Binding-site contacts:
Ligand atom CAG contacts residue NAP1 of chain 1.C at 3.9 Å.
Ligand atom C4 contacts residue GLU28 of chain 1.A at 3.7 Å.
Ligand atom C2 contacts residue GLU28 of chain 1.A at 3.6 Å.
Ligand atom NAE contacts residue MET6 of chain 1.A at 2.8 Å (h-bond).
Ligand atom CAJ contacts residue THR47 of chain 1.A at 3.9 Å.
Ligand atom NAA contacts residue GLU28 of chain 1.A at 2.8 Å (salt-bridge).
Ligand atom CAM contacts residue MET51 of chain 1.A at 3.6 Å (hydrophobic).
Ligand atom C6 contacts residue MET6 of chain 1.A at 3.5 Å (hydrophobic).
Ligand atom NAA contacts residue ALA8 of chain 1.A at 3.6 Å.
Ligand atom C6 contacts residue NAP1 of chain 1.C at 3.7 Å.
Ligand atom CAP contacts residue SER50 of chain 1.A at 3.1 Å.
Ligand atom NAA contacts residue MET6 of chain 1.A at 3.8 Å.
Ligand atom N3 contacts residue PHE32 of chain 1.A at 3.8 Å.
Ligand atom N1 contacts residue ALA7 of chain 1.A at 3.3 Å.
Ligand atom C2 contacts residue ALA7 of chain 1.A at 3.6 Å (hydrophobic).
Ligand atom NAE contacts residue TYR103 of chain 1.A at 3.2 Å (h-bond).
Ligand atom CBA contacts residue PHE32 of chain 1.A at 3.8 Å (hydrophobic).
Ligand atom N1 contacts residue PHE32 of chain 1.A at 3.7 Å.
Ligand atom N1 contacts residue ALA8 of chain 1.A at 3.5 Å (h-bond).
Ligand atom CBD contacts residue GLU28 of chain 1.A at 3.1 Å.
Ligand atom CAO contacts residue MET51 of chain 1.A at 3.6 Å (hydrophobic).
Ligand atom CAQ contacts residue SER50 of chain 1.A at 3.2 Å.
Ligand atom CAN contacts residue MET51 of chain 1.A at 3.7 Å (hydrophobic).
Ligand atom CAR contacts residue SER50 of chain 1.A at 3.3 Å.
Ligand atom NAA contacts residue ALA7 of chain 1.A at 3.3 Å (h-bond).
Ligand atom NAE contacts residue NAP1 of chain 1.C at 3.6 Å.
Ligand atom N3 contacts residue ALA8 of chain 1.A at 3.7 Å.
Ligand atom C2 contacts residue ALA8 of chain 1.A at 3.6 Å (hydrophobic).
Ligand atom CAH contacts residue NAP1 of chain 1.C at 3.7 Å.
Ligand atom C6 contacts residue PHE32 of chain 1.A at 3.4 Å (hydrophobic).
Ligand atom OAY contacts residue LEU54 of chain 1.A at 3.5 Å.
Ligand atom NAA contacts residue SER116 of chain 1.A at 3.7 Å.
Ligand atom CBD contacts residue GLN29 of chain 1.A at 3.6 Å.
Ligand atom N1 contacts residue MET6 of chain 1.A at 3.5 Å (h-bond).
Ligand atom NAE contacts residue PHE32 of chain 1.A at 3.6 Å.
Ligand atom C5 contacts residue PHE32 of chain 1.A at 3.6 Å (hydrophobic).
Ligand atom CBC contacts residue GLU28 of chain 1.A at 3.7 Å.
Ligand atom NAE contacts residue SER97 of chain 1.A at 3.4 Å (h-bond).
Ligand atom CAL contacts residue MET51 of chain 1.A at 3.7 Å (hydrophobic).
Ligand atom N3 contacts residue GLU28 of chain 1.A at 2.9 Å (salt-bridge).

Sequence of chain 1.A:
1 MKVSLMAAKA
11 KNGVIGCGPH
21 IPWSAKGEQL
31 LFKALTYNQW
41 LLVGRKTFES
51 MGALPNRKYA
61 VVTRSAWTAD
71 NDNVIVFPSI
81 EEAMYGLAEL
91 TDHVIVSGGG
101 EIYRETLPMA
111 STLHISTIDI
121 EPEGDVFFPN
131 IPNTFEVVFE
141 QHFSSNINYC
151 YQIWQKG

This small molecule binds to this protein.
Small molecule (SMILES): CCc1nc(N)nc(N)c1C#C[C@H](C)c1cc2c(c(-c3ccc(CN)cc3)c1)OCO2